Sequence of chain 28.A:
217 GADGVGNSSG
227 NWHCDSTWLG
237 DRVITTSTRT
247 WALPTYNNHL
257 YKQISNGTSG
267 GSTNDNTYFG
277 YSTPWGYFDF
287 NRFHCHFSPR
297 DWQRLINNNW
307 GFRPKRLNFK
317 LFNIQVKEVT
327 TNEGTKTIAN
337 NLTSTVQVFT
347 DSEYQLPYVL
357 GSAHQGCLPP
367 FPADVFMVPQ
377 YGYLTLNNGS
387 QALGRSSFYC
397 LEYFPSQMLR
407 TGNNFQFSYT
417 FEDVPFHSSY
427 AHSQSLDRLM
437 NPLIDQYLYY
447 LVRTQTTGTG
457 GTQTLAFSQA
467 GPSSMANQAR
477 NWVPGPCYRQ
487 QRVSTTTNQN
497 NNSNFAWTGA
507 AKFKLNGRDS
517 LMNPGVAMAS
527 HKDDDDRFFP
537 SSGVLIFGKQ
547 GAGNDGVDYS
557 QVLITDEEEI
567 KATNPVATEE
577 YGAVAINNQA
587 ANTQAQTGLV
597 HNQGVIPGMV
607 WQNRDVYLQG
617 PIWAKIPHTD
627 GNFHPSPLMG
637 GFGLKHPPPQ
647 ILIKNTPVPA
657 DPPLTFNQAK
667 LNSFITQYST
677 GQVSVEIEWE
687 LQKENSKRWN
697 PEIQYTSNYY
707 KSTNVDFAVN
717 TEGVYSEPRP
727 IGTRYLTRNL

This protein binds this small molecule.
Small molecule (SMILES): Nc1ncnc2c1ncn2[C@H]1C[C@H](O)[C@@H](COP(=O)(O)O)O1

Sequence of chain 15.A:
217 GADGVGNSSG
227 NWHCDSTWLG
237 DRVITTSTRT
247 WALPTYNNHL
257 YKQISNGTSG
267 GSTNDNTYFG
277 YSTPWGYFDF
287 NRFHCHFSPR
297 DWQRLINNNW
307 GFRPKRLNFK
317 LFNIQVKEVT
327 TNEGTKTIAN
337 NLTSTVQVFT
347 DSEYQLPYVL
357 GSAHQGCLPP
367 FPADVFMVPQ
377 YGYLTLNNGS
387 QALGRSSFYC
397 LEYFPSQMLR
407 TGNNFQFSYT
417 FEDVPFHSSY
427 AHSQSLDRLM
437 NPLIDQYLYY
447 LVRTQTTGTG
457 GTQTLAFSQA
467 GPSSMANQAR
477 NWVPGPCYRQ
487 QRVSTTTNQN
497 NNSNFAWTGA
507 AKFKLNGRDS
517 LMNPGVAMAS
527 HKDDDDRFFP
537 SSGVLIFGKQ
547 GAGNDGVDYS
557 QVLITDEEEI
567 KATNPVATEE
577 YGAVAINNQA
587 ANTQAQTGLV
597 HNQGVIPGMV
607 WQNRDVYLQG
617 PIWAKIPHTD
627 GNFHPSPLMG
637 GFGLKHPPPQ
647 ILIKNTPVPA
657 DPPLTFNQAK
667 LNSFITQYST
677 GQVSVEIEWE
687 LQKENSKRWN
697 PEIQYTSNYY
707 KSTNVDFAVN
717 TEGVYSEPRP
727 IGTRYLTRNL

Binding-site contacts:
Ligand atom C6 contacts residue PRO421 of chain 15.A at 4.1 Å (hydrophobic).
Ligand atom C6 contacts residue SER632 of chain 15.A at 3.9 Å.
Ligand atom C5 contacts residue PRO631 of chain 15.A at 4.2 Å (hydrophobic).
Ligand atom C6 contacts residue VAL420 of chain 15.A at 4.0 Å (hydrophobic).
Ligand atom C2 contacts residue GLY639 of chain 15.A at 3.1 Å.
Ligand atom C6 contacts residue GLY639 of chain 15.A at 3.8 Å.
Ligand atom C5 contacts residue PRO421 of chain 15.A at 4.1 Å (hydrophobic).
Ligand atom C5 contacts residue SER632 of chain 15.A at 4.1 Å.
Ligand atom N7 contacts residue SER632 of chain 15.A at 4.1 Å.
Ligand atom N6 contacts residue VAL420 of chain 15.A at 4.0 Å.
Ligand atom N7 contacts residue PRO421 of chain 15.A at 4.2 Å.
Ligand atom C1' contacts residue HIS630 of chain 15.A at 4.0 Å.
Ligand atom C8 contacts residue PRO421 of chain 15.A at 4.3 Å (hydrophobic).
Ligand atom C3' contacts residue HIS630 of chain 15.A at 4.4 Å.
Ligand atom C6 contacts residue PRO631 of chain 15.A at 3.9 Å (hydrophobic).
Ligand atom C2' contacts residue HIS630 of chain 15.A at 3.2 Å.
Ligand atom N6 contacts residue PHE638 of chain 15.A at 3.9 Å.
Ligand atom C2 contacts residue PRO631 of chain 15.A at 3.3 Å (hydrophobic).
Ligand atom N1 contacts residue VAL420 of chain 15.A at 3.7 Å.
Ligand atom N7 contacts residue ASN609 of chain 15.A at 3.8 Å.
Ligand atom C4 contacts residue PRO631 of chain 15.A at 4.0 Å (hydrophobic).
Ligand atom N1 contacts residue GLY639 of chain 15.A at 3.1 Å (h-bond).
Ligand atom C2 contacts residue PRO421 of chain 15.A at 4.5 Å (hydrophobic).
Ligand atom C8 contacts residue HIS630 of chain 15.A at 3.3 Å.
Ligand atom N1 contacts residue PRO421 of chain 15.A at 4.3 Å.
Ligand atom N3 contacts residue GLY639 of chain 15.A at 4.3 Å.
Ligand atom C2 contacts residue VAL420 of chain 15.A at 4.3 Å (hydrophobic).
Ligand atom C4 contacts residue PRO421 of chain 15.A at 4.3 Å (hydrophobic).
Ligand atom O2P contacts residue ASP626 of chain 28.A at 4.2 Å.
Ligand atom C1' contacts residue PRO631 of chain 15.A at 4.3 Å (hydrophobic).
Ligand atom N6 contacts residue SER632 of chain 15.A at 3.3 Å (h-bond).
Ligand atom N9 contacts residue PRO421 of chain 15.A at 4.4 Å.
Ligand atom N9 contacts residue HIS630 of chain 15.A at 4.2 Å.
Ligand atom N1 contacts residue PHE638 of chain 15.A at 4.3 Å.
Ligand atom N1 contacts residue PRO631 of chain 15.A at 3.5 Å (h-bond).
Ligand atom O1P contacts residue LYS641 of chain 28.A at 4.0 Å.
Ligand atom N6 contacts residue GLY637 of chain 15.A at 3.7 Å.
Ligand atom N7 contacts residue HIS630 of chain 15.A at 4.1 Å.
Ligand atom N6 contacts residue GLY639 of chain 15.A at 3.6 Å (h-bond).
Ligand atom N3 contacts residue PRO631 of chain 15.A at 3.6 Å.